Sequence of chain 1.J:
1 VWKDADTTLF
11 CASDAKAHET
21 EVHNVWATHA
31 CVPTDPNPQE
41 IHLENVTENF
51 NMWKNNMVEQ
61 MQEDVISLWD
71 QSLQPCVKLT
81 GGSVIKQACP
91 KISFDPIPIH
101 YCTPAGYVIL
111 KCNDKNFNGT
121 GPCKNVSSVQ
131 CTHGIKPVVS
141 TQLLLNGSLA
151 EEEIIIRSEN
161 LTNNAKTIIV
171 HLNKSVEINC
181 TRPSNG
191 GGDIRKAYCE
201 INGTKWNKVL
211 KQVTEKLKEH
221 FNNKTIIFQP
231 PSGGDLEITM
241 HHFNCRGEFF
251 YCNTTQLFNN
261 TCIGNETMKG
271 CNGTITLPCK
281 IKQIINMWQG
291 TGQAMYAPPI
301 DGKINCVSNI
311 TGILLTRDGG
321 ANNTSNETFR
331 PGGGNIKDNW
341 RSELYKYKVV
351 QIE

Binding-site contacts:
Ligand atom O6 contacts residue TYR198 of chain 1.J at 4.5 Å.
Ligand atom C6 contacts residue THR181 of chain 1.J at 4.0 Å.
Ligand atom C8 contacts residue ASN179 of chain 1.J at 3.2 Å.
Ligand atom C4 contacts residue ASN179 of chain 1.J at 4.1 Å.
Ligand atom C6 contacts residue TYR198 of chain 1.J at 4.4 Å (hydrophobic).
Ligand atom C5 contacts residue ASN179 of chain 1.J at 3.6 Å.
Ligand atom O5 contacts residue ASN179 of chain 1.J at 2.4 Å (h-bond).
Ligand atom C1 contacts residue ASN305 of chain 1.J at 4.4 Å.
Ligand atom O5 contacts residue THR181 of chain 1.J at 4.1 Å.
Ligand atom C1 contacts residue ASN179 of chain 1.J at 1.4 Å.
Ligand atom C5 contacts residue THR181 of chain 1.J at 4.3 Å.
Ligand atom C3 contacts residue ASN179 of chain 1.J at 3.7 Å.
Ligand atom O5 contacts residue GLU200 of chain 1.J at 3.6 Å.
Ligand atom C4 contacts residue LYS303 of chain 1.J at 4.5 Å.
Ligand atom C1 contacts residue GLU200 of chain 1.J at 4.3 Å.
Ligand atom C6 contacts residue GLU200 of chain 1.J at 4.4 Å.
Ligand atom O4 contacts residue LYS303 of chain 1.J at 3.6 Å (salt-bridge).
Ligand atom O7 contacts residue ASN179 of chain 1.J at 4.5 Å.
Ligand atom C5 contacts residue LYS303 of chain 1.J at 4.4 Å.
Ligand atom C7 contacts residue ASN179 of chain 1.J at 3.4 Å.
Ligand atom O6 contacts residue LYS303 of chain 1.J at 4.0 Å.
Ligand atom N2 contacts residue ASN179 of chain 1.J at 2.8 Å (h-bond).
Ligand atom C2 contacts residue ASN179 of chain 1.J at 2.3 Å.

A small-molecule ligand and the protein it binds are described below.
Small molecule (SMILES): CC(=O)N[C@@H]1[C@@H](O)[C@H](O)[C@@H](CO)O[C@H]1O